This small molecule binds to this protein.
Small molecule (SMILES): C[C@H](SCCNC(=O)CCNC(=O)[C@H](O)C(C)(C)COP(=O)(O)OP(=O)(O)OC[C@H]1O[C@@H](n2cnc3c(N)ncnc32)[C@H](O)[C@@H]1OP(=O)(O)O)C(=O)O

Sequence of chain 1.D:
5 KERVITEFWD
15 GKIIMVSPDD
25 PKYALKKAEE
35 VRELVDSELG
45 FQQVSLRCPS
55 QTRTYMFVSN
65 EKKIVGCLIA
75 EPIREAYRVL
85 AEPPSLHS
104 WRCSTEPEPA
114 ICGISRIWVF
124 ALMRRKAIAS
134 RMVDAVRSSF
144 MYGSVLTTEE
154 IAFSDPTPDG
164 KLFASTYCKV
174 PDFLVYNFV

Binding-site contacts:
Ligand atom O33 contacts residue LEU43 of chain 1.D at 3.5 Å.
Ligand atom C18 contacts residue THR160 of chain 1.D at 3.5 Å.
Ligand atom C50 contacts residue THR169 of chain 1.D at 3.5 Å.
Ligand atom O35 contacts residue ARG127 of chain 1.D at 3.4 Å (salt-bridge).
Ligand atom O5 contacts residue ALA132 of chain 1.D at 3.2 Å.
Ligand atom N17 contacts residue ILE120 of chain 1.D at 2.8 Å (h-bond).
Ligand atom O36 contacts residue ARG128 of chain 1.D at 2.8 Å (salt-bridge).
Ligand atom C15 contacts residue LEU43 of chain 1.D at 3.4 Å (hydrophobic).
Ligand atom O1 contacts residue ALA130 of chain 1.D at 2.8 Å (h-bond).
Ligand atom C22 contacts residue SER157 of chain 1.D at 3.4 Å.
Ligand atom N60 contacts residue ASP162 of chain 1.D at 3.5 Å (salt-bridge).
Ligand atom O33 contacts residue ILE120 of chain 1.D at 3.5 Å (h-bond).
Ligand atom C14 contacts residue ARG127 of chain 1.D at 3.5 Å.
Ligand atom O47 contacts residue ARG128 of chain 1.D at 2.7 Å (salt-bridge).
Ligand atom O45 contacts residue ARG128 of chain 1.D at 3.0 Å (salt-bridge).
Ligand atom O33 contacts residue LYS7 of chain 1.H at 2.1 Å (salt-bridge).
Ligand atom O33 contacts residue ARG119 of chain 1.D at 3.3 Å.
Ligand atom C23 contacts residue LYS7 of chain 1.H at 1.5 Å.
Ligand atom O34 contacts residue THR160 of chain 1.D at 2.6 Å (h-bond).
Ligand atom O35 contacts residue VAL122 of chain 1.D at 2.9 Å (h-bond).
Ligand atom O1 contacts residue LYS129 of chain 1.D at 3.5 Å (salt-bridge).
Ligand atom C14 contacts residue ASP162 of chain 1.D at 3.4 Å.
Ligand atom O34 contacts residue ASP162 of chain 1.D at 3.4 Å.
Ligand atom O36 contacts residue ARG127 of chain 1.D at 3.4 Å.
Ligand atom N13 contacts residue ASP162 of chain 1.D at 3.0 Å (salt-bridge).
Ligand atom C19 contacts residue ILE120 of chain 1.D at 3.4 Å (hydrophobic).
Ligand atom O1 contacts residue ARG128 of chain 1.D at 3.4 Å.
Ligand atom O38 contacts residue SER133 of chain 1.D at 2.5 Å (h-bond).
Ligand atom C18 contacts residue ILE120 of chain 1.D at 3.4 Å (hydrophobic).
Ligand atom C40 contacts residue SER133 of chain 1.D at 3.3 Å.
Ligand atom C21 contacts residue SER157 of chain 1.D at 3.1 Å.
Ligand atom C21 contacts residue LYS7 of chain 1.H at 2.8 Å.
Ligand atom O37 contacts residue ALA132 of chain 1.D at 3.0 Å (h-bond).
Ligand atom C12 contacts residue ARG127 of chain 1.D at 3.4 Å.
Ligand atom O38 contacts residue ALA130 of chain 1.D at 3.3 Å.
Ligand atom O49 contacts residue THR169 of chain 1.D at 3.3 Å (h-bond).
Ligand atom O37 contacts residue VAL122 of chain 1.D at 3.5 Å.
Ligand atom C16 contacts residue LEU43 of chain 1.D at 3.5 Å (hydrophobic).
Ligand atom O11 contacts residue ASP162 of chain 1.D at 3.5 Å (salt-bridge).
Ligand atom O37 contacts residue ILE131 of chain 1.D at 3.5 Å (h-bond).